Binding-site contacts:
Ligand atom C1 contacts residue ASN149 of chain 1.C at 1.4 Å.
Ligand atom C4 contacts residue ASN149 of chain 1.C at 4.2 Å.
Ligand atom C3 contacts residue ASN149 of chain 1.C at 3.8 Å.
Ligand atom C8 contacts residue LYS213 of chain 1.C at 3.8 Å.
Ligand atom C7 contacts residue LYS213 of chain 1.C at 4.4 Å.
Ligand atom C3 contacts residue LYS192 of chain 1.C at 4.5 Å.
Ligand atom C7 contacts residue LYS192 of chain 1.C at 4.1 Å.
Ligand atom C8 contacts residue LYS192 of chain 1.C at 4.2 Å.
Ligand atom C2 contacts residue ASN149 of chain 1.C at 2.4 Å.
Ligand atom O5 contacts residue ASN149 of chain 1.C at 2.4 Å (h-bond).
Ligand atom O7 contacts residue LYS192 of chain 1.C at 3.9 Å.
Ligand atom N2 contacts residue LYS196 of chain 1.C at 4.5 Å.
Ligand atom O7 contacts residue ASN149 of chain 1.C at 3.8 Å.
Ligand atom O3 contacts residue LYS192 of chain 1.C at 4.0 Å.
Ligand atom N2 contacts residue ASN149 of chain 1.C at 2.9 Å (h-bond).
Ligand atom C5 contacts residue ASN149 of chain 1.C at 3.7 Å.
Ligand atom O7 contacts residue SER211 of chain 1.C at 3.3 Å.
Ligand atom C7 contacts residue SER211 of chain 1.C at 4.5 Å.
Ligand atom C7 contacts residue ASN149 of chain 1.C at 3.6 Å.
Ligand atom O3 contacts residue ILE194 of chain 1.C at 4.0 Å.
Ligand atom O7 contacts residue LYS196 of chain 1.C at 3.9 Å.
Ligand atom C2 contacts residue ILE194 of chain 1.C at 4.5 Å (hydrophobic).
Ligand atom N2 contacts residue LYS213 of chain 1.C at 4.1 Å.

The protein below binds the small molecule below.
Small molecule (SMILES): CC(=O)N[C@H]1[C@H](O[C@H]2[C@H](O)[C@@H](NC(C)=O)CO[C@@H]2CO)O[C@H](CO)[C@@H](O[C@@H]2O[C@H](CO)[C@@H](O)[C@H](O)[C@@H]2O)[C@@H]1O

Sequence of chain 1.C:
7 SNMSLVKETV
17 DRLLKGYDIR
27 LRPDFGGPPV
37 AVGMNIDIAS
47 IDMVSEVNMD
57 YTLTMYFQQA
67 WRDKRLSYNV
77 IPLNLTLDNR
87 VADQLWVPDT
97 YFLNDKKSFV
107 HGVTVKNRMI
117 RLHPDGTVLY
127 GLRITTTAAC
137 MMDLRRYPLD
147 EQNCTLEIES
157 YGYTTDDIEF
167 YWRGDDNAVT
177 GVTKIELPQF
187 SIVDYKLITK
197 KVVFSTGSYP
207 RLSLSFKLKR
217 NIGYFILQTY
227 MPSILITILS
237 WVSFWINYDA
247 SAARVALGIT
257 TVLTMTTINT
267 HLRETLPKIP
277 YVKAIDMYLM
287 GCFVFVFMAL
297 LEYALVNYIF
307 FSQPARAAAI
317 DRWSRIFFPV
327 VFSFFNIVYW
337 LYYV